Sequence of chain 1.A:
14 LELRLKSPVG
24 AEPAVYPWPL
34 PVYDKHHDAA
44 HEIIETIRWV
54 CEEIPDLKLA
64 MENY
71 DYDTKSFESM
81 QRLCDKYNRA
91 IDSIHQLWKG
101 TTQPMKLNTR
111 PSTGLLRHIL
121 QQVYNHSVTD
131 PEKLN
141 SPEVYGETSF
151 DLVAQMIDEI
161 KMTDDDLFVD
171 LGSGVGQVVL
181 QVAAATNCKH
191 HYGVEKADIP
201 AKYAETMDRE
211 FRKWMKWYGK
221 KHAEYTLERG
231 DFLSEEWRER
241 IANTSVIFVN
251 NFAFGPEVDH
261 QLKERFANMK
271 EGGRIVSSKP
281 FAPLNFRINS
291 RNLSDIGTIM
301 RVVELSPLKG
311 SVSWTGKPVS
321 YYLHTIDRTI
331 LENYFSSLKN

This small molecule binds to this protein.
Small molecule (SMILES): CN(CCCNC(=O)Nc1ccc(C(C)(C)C)cc1)C[C@H]1O[C@@H](n2cnc3c(N)ncnc32)[C@H](O)[C@@H]1O

Binding-site contacts:
Ligand atom CAT contacts residue ASP170 of chain 1.A at 3.6 Å.
Ligand atom C6 contacts residue LYS196 of chain 1.A at 3.6 Å.
Ligand atom C5 contacts residue PHE232 of chain 1.A at 3.4 Å (hydrophobic).
Ligand atom CAP contacts residue GLY172 of chain 1.A at 3.1 Å.
Ligand atom CAH contacts residue GLU195 of chain 1.A at 3.4 Å.
Ligand atom CAW contacts residue ASP170 of chain 1.A at 3.5 Å.
Ligand atom CBB contacts residue MET156 of chain 1.A at 3.6 Å (hydrophobic).
Ligand atom CAR contacts residue TYR145 of chain 1.A at 3.3 Å (hydrophobic).
Ligand atom CAW contacts residue ASN250 of chain 1.A at 3.7 Å.
Ligand atom OAK contacts residue GLU195 of chain 1.A at 2.5 Å (salt-bridge).
Ligand atom C5 contacts residue LYS196 of chain 1.A at 3.6 Å.
Ligand atom CAP contacts residue VAL144 of chain 1.A at 3.7 Å (hydrophobic).
Ligand atom N3 contacts residue GLY172 of chain 1.A at 3.7 Å.
Ligand atom CBA contacts residue SER277 of chain 1.A at 3.6 Å.
Ligand atom C2 contacts residue LYS196 of chain 1.A at 3.3 Å.
Ligand atom N1 contacts residue LYS196 of chain 1.A at 3.5 Å.
Ligand atom CAQ contacts residue TYR145 of chain 1.A at 3.2 Å (hydrophobic).
Ligand atom NAS contacts residue ASP170 of chain 1.A at 2.9 Å (salt-bridge).
Ligand atom CAJ contacts residue GLU195 of chain 1.A at 3.4 Å.
Ligand atom CAO contacts residue GLY172 of chain 1.A at 3.4 Å.
Ligand atom CAL contacts residue GLU195 of chain 1.A at 3.4 Å.
Ligand atom CAL contacts residue GLY172 of chain 1.A at 3.4 Å.
Ligand atom CAO contacts residue ASN250 of chain 1.A at 3.5 Å.
Ligand atom NAN contacts residue GLY172 of chain 1.A at 2.6 Å (h-bond).
Ligand atom OBF contacts residue ASN250 of chain 1.A at 3.3 Å (h-bond).
Ligand atom NAU contacts residue ASP170 of chain 1.A at 3.1 Å (salt-bridge).
Ligand atom N1 contacts residue PHE232 of chain 1.A at 3.3 Å.
Ligand atom C2 contacts residue PHE232 of chain 1.A at 3.7 Å (hydrophobic).
Ligand atom N3 contacts residue LYS196 of chain 1.A at 3.4 Å (salt-bridge).
Ligand atom N6 contacts residue PHE232 of chain 1.A at 3.3 Å.
Ligand atom CAG contacts residue GLU195 of chain 1.A at 3.4 Å.
Ligand atom CAM contacts residue GLY172 of chain 1.A at 3.5 Å.
Ligand atom CAM contacts residue VAL144 of chain 1.A at 3.6 Å (hydrophobic).
Ligand atom C2 contacts residue GLY230 of chain 1.A at 3.3 Å.
Ligand atom N6 contacts residue ASP231 of chain 1.A at 3.4 Å (salt-bridge).
Ligand atom OBG contacts residue GLY172 of chain 1.A at 3.1 Å.
Ligand atom N1 contacts residue ASP231 of chain 1.A at 3.7 Å.
Ligand atom OAI contacts residue GLU195 of chain 1.A at 2.6 Å (salt-bridge).
Ligand atom C6 contacts residue PHE232 of chain 1.A at 3.2 Å (hydrophobic).
Ligand atom OAK contacts residue TYR145 of chain 1.A at 3.7 Å.